The protein below binds the small molecule below.
Small molecule (SMILES): CC(=O)N[C@@H]1[C@@H](O)[C@H](O)[C@@H](CO)O[C@H]1O

Sequence of chain 1.M:
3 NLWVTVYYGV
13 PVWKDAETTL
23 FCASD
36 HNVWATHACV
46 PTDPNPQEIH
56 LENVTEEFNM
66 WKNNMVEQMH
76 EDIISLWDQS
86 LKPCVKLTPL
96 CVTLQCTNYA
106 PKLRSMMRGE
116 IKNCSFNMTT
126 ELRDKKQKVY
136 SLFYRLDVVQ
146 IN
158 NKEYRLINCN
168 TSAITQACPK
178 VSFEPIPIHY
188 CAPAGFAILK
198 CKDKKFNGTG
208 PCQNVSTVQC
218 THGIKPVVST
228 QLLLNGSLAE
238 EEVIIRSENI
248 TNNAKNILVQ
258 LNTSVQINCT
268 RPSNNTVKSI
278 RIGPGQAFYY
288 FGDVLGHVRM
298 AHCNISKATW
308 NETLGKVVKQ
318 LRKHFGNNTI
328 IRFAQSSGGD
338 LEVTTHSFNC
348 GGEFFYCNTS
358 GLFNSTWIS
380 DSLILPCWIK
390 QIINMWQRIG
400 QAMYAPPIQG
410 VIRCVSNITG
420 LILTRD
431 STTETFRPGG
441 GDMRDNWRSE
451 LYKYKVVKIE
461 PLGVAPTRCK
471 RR

Binding-site contacts:
Ligand atom C8 contacts residue THR341 of chain 1.M at 3.4 Å.
Ligand atom C5 contacts residue GLN332 of chain 1.M at 3.7 Å.
Ligand atom C8 contacts residue LEU338 of chain 1.M at 4.0 Å (hydrophobic).
Ligand atom C2 contacts residue ASN355 of chain 1.M at 2.5 Å.
Ligand atom C6 contacts residue NAG1 of chain 1.ZB at 4.4 Å.
Ligand atom O5 contacts residue ASN355 of chain 1.M at 2.4 Å (h-bond).
Ligand atom O6 contacts residue NAG1 of chain 1.ZB at 3.8 Å.
Ligand atom N2 contacts residue ASN355 of chain 1.M at 2.9 Å (h-bond).
Ligand atom O7 contacts residue TRP387 of chain 1.M at 3.8 Å.
Ligand atom C4 contacts residue ASN355 of chain 1.M at 4.2 Å.
Ligand atom C6 contacts residue SER357 of chain 1.M at 4.2 Å.
Ligand atom O5 contacts residue SER357 of chain 1.M at 3.6 Å.
Ligand atom O4 contacts residue GLN332 of chain 1.M at 4.1 Å.
Ligand atom O5 contacts residue GLN332 of chain 1.M at 4.3 Å.
Ligand atom C1 contacts residue ASN355 of chain 1.M at 1.4 Å.
Ligand atom C5 contacts residue ASN355 of chain 1.M at 3.7 Å.
Ligand atom C4 contacts residue GLN332 of chain 1.M at 4.2 Å.
Ligand atom C7 contacts residue ASN355 of chain 1.M at 3.5 Å.
Ligand atom C3 contacts residue ASN355 of chain 1.M at 3.8 Å.
Ligand atom C8 contacts residue THR342 of chain 1.M at 3.6 Å.
Ligand atom C5 contacts residue SER357 of chain 1.M at 3.9 Å.
Ligand atom C3 contacts residue GLN332 of chain 1.M at 4.0 Å.
Ligand atom O7 contacts residue ASN355 of chain 1.M at 3.7 Å.
Ligand atom C1 contacts residue SER357 of chain 1.M at 3.9 Å.
Ligand atom C1 contacts residue GLN332 of chain 1.M at 4.2 Å.